Sequence of chain 1.D:
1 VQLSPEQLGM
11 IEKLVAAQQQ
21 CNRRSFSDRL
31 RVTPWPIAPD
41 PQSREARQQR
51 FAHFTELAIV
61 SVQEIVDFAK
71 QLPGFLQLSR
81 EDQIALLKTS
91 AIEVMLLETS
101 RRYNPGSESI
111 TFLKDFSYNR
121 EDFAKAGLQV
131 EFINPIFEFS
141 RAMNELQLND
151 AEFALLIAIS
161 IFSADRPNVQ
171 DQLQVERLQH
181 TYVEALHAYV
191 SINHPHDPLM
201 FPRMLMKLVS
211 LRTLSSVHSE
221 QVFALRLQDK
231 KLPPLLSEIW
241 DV

Binding-site contacts:
Ligand atom N7 contacts residue ALA58 of chain 1.D at 3.6 Å.
Ligand atom O21 contacts residue THR55 of chain 1.D at 3.4 Å.
Ligand atom C5 contacts residue MET95 of chain 1.D at 3.6 Å (hydrophobic).
Ligand atom C1 contacts residue MET95 of chain 1.D at 3.6 Å (hydrophobic).
Ligand atom C15 contacts residue LEU128 of chain 1.D at 3.7 Å (hydrophobic).
Ligand atom C16 contacts residue LEU128 of chain 1.D at 3.6 Å (hydrophobic).
Ligand atom O2 contacts residue PHE112 of chain 1.D at 3.8 Å.
Ligand atom C13 contacts residue TRP240 of chain 1.D at 3.9 Å (hydrophobic).
Ligand atom C3 contacts residue PHE112 of chain 1.D at 3.8 Å (hydrophobic).
Ligand atom C17 contacts residue LEU128 of chain 1.D at 3.6 Å (hydrophobic).
Ligand atom C18 contacts residue GLY127 of chain 1.D at 3.8 Å.
Ligand atom C26 contacts residue ILE92 of chain 1.D at 3.5 Å (hydrophobic).
Ligand atom N7 contacts residue PHE54 of chain 1.D at 3.4 Å (h-bond).
Ligand atom C5 contacts residue ALA58 of chain 1.D at 3.6 Å (hydrophobic).
Ligand atom C18 contacts residue ALA126 of chain 1.D at 3.6 Å (hydrophobic).
Ligand atom C18 contacts residue PHE51 of chain 1.D at 3.7 Å (hydrophobic).
Ligand atom C1 contacts residue GLU98 of chain 1.D at 3.7 Å.
Ligand atom C4 contacts residue SER61 of chain 1.D at 3.7 Å.
Ligand atom O21 contacts residue ALA58 of chain 1.D at 3.5 Å.
Ligand atom C16 contacts residue LEU225 of chain 1.D at 3.6 Å (hydrophobic).
Ligand atom C10 contacts residue HIS218 of chain 1.D at 3.8 Å.
Ligand atom C26 contacts residue LEU96 of chain 1.D at 3.8 Å (hydrophobic).
Ligand atom C24 contacts residue THR99 of chain 1.D at 3.5 Å.
Ligand atom C4 contacts residue MET95 of chain 1.D at 3.7 Å (hydrophobic).
Ligand atom C8 contacts residue PHE54 of chain 1.D at 3.8 Å (hydrophobic).
Ligand atom C25 contacts residue THR99 of chain 1.D at 3.5 Å.
Ligand atom C27 contacts residue ILE92 of chain 1.D at 3.8 Å (hydrophobic).
Ligand atom C6 contacts residue ALA58 of chain 1.D at 3.8 Å (hydrophobic).
Ligand atom C18 contacts residue LEU128 of chain 1.D at 3.7 Å (hydrophobic).
Ligand atom C25 contacts residue LEU96 of chain 1.D at 3.8 Å (hydrophobic).
Ligand atom O11 contacts residue HIS218 of chain 1.D at 2.9 Å (h-bond).
Ligand atom O21 contacts residue PHE54 of chain 1.D at 3.2 Å (h-bond).
Ligand atom C29 contacts residue PHE112 of chain 1.D at 3.4 Å (hydrophobic).
Ligand atom C17 contacts residue GLY127 of chain 1.D at 3.4 Å.
Ligand atom C1 contacts residue PHE112 of chain 1.D at 3.4 Å (hydrophobic).
Ligand atom O2 contacts residue SER61 of chain 1.D at 3.3 Å (h-bond).
Ligand atom C19 contacts residue PHE51 of chain 1.D at 3.8 Å (hydrophobic).
Ligand atom C16 contacts residue GLN221 of chain 1.D at 3.6 Å.
Ligand atom C20 contacts residue ALA58 of chain 1.D at 3.8 Å (hydrophobic).
Ligand atom C1 contacts residue THR99 of chain 1.D at 3.4 Å.

The protein below binds the small molecule below.
Small molecule (SMILES): COc1ccc(NC2=C(c3ccccc3)C(=O)N(Cc3ccccc3)C2=O)cc1